Sequence of chain 1.A:
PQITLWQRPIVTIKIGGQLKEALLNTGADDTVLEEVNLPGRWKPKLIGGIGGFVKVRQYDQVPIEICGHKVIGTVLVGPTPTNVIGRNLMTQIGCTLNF

Binding-site contacts:
Ligand atom CA contacts residue GLY27 of chain 1.B at 3.1 Å.
Ligand atom OXT contacts residue ILE47 of chain 1.B at 3.2 Å.
Ligand atom O contacts residue ASP29 of chain 1.B at 3.1 Å (salt-bridge).
Ligand atom CD1 contacts residue GLY48 of chain 1.B at 3.4 Å.
Ligand atom CZ contacts residue GLY48 of chain 1.A at 3.6 Å.
Ligand atom CA contacts residue ASN25 of chain 1.A at 3.7 Å.
Ligand atom O contacts residue ASN25 of chain 1.A at 2.8 Å (h-bond).
Ligand atom CE2 contacts residue THR82 of chain 1.B at 3.3 Å.
Ligand atom OG1 contacts residue LYS45 of chain 1.B at 3.5 Å (salt-bridge).
Ligand atom N contacts residue GLY27 of chain 1.B at 2.8 Å (h-bond).
Ligand atom OXT contacts residue GLY48 of chain 1.B at 2.5 Å (h-bond).
Ligand atom N contacts residue ARG8 of chain 1.B at 2.8 Å (salt-bridge).
Ligand atom CB contacts residue ASN25 of chain 1.B at 2.9 Å.
Ligand atom NE2 contacts residue ASP30 of chain 1.B at 3.0 Å (salt-bridge).
Ligand atom CG2 contacts residue LEU46 of chain 1.B at 3.3 Å (hydrophobic).
Ligand atom C contacts residue GLY48 of chain 1.B at 3.6 Å.
Ligand atom OD1 contacts residue ASP29 of chain 1.A at 3.1 Å (salt-bridge).
Ligand atom OE1 contacts residue ASP30 of chain 1.B at 2.9 Å (salt-bridge).
Ligand atom O contacts residue ASN25 of chain 1.B at 3.0 Å (h-bond).
Ligand atom OE1 contacts residue ASP29 of chain 1.B at 2.9 Å (salt-bridge).
Ligand atom CA contacts residue ALA28 of chain 1.A at 3.6 Å (hydrophobic).
Ligand atom CG2 contacts residue ARG8 of chain 1.A at 2.8 Å.
Ligand atom N contacts residue GLY27 of chain 1.A at 3.7 Å.
Ligand atom O contacts residue GLY27 of chain 1.B at 3.5 Å.
Ligand atom CA contacts residue GLY27 of chain 1.A at 3.6 Å.
Ligand atom OD1 contacts residue ASP30 of chain 1.A at 3.1 Å (salt-bridge).
Ligand atom C contacts residue GLY27 of chain 1.B at 3.3 Å.
Ligand atom N contacts residue GLY27 of chain 1.A at 3.6 Å (h-bond).
Ligand atom O contacts residue ASP29 of chain 1.A at 2.8 Å (salt-bridge).
Ligand atom CG2 contacts residue LYS45 of chain 1.B at 3.2 Å.
Ligand atom O contacts residue ALA28 of chain 1.A at 3.6 Å.
Ligand atom OG1 contacts residue ASP30 of chain 1.B at 3.1 Å (salt-bridge).
Ligand atom CD1 contacts residue GLY27 of chain 1.A at 3.0 Å.
Ligand atom N contacts residue ASN25 of chain 1.A at 3.3 Å (h-bond).
Ligand atom CE1 contacts residue GLY48 of chain 1.A at 3.3 Å.
Ligand atom C contacts residue ASN25 of chain 1.A at 3.1 Å.
Ligand atom CB contacts residue THR82 of chain 1.A at 3.5 Å.
Ligand atom O contacts residue GLY48 of chain 1.B at 3.3 Å (h-bond).
Ligand atom CZ contacts residue THR82 of chain 1.B at 3.3 Å.
Ligand atom N contacts residue ASP29 of chain 1.A at 3.1 Å (salt-bridge).

This small molecule binds to this protein.
Small molecule (SMILES): CC[C@H](C)[C@H](NC(=O)[C@H](CCC(N)=O)NC(=O)[C@@H]1CCCN1C(=O)[C@H](Cc1ccccc1)NC(=O)[C@H](CC(N)=O)NC(=O)[C@@H](N)Cc1ccccc1)C(=O)N[C@H](C(=O)O)[C@@H](C)O

Sequence of chain 1.B:
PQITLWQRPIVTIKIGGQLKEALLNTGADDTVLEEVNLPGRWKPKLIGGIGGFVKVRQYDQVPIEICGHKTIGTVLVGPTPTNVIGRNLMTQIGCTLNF